Sequence of chain 1.A:
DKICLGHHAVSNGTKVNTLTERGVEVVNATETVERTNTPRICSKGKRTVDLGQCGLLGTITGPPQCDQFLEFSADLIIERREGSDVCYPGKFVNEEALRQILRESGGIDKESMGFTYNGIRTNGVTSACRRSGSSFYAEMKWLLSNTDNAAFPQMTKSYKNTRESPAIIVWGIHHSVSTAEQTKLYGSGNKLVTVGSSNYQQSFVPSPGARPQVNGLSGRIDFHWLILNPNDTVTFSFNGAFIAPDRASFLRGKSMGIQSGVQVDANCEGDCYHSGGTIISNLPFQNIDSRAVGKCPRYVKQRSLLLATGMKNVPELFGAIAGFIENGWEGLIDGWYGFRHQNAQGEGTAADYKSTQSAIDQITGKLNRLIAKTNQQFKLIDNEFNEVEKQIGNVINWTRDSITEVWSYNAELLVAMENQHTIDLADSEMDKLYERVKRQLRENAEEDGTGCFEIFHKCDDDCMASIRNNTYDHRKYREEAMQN

This small molecule binds to this protein.
Small molecule (SMILES): CC(=O)N[C@@H]1[C@@H](O)[C@H](O)[C@@H](CO)O[C@H]1O

Binding-site contacts:
Ligand atom C8 contacts residue ASN404 of chain 1.A at 4.2 Å.
Ligand atom C2 contacts residue ASN407 of chain 1.A at 2.5 Å.
Ligand atom O7 contacts residue ASN404 of chain 1.A at 4.0 Å.
Ligand atom C8 contacts residue GLY403 of chain 1.A at 4.2 Å.
Ligand atom C8 contacts residue LYS400 of chain 1.A at 3.9 Å.
Ligand atom N2 contacts residue ASN407 of chain 1.A at 3.0 Å (h-bond).
Ligand atom C7 contacts residue ASN404 of chain 1.A at 4.2 Å.
Ligand atom C4 contacts residue ASN407 of chain 1.A at 4.2 Å.
Ligand atom O5 contacts residue ASN407 of chain 1.A at 2.3 Å (h-bond).
Ligand atom N2 contacts residue GLY403 of chain 1.A at 4.4 Å.
Ligand atom O7 contacts residue ASN407 of chain 1.A at 4.2 Å.
Ligand atom C3 contacts residue ASN407 of chain 1.A at 3.8 Å.
Ligand atom C7 contacts residue ASN407 of chain 1.A at 3.9 Å.
Ligand atom C5 contacts residue ASN407 of chain 1.A at 3.6 Å.
Ligand atom O6 contacts residue ASN407 of chain 1.A at 4.0 Å.
Ligand atom C1 contacts residue ASN407 of chain 1.A at 1.4 Å.